Binding-site contacts:
Ligand atom C2 contacts residue GLY189 of chain 1.B at 4.4 Å.
Ligand atom C3 contacts residue SER145 of chain 1.B at 4.1 Å.
Ligand atom C7 contacts residue LEU209 of chain 1.B at 4.1 Å (hydrophobic).
Ligand atom C6 contacts residue LEU195 of chain 1.B at 3.9 Å (hydrophobic).
Ligand atom C4 contacts residue LEU195 of chain 1.B at 4.3 Å (hydrophobic).
Ligand atom C7 contacts residue VAL196 of chain 1.B at 4.4 Å (hydrophobic).
Ligand atom C4 contacts residue GLU155 of chain 1.B at 3.1 Å.
Ligand atom C7 contacts residue NDP1 of chain 1.E at 3.7 Å.
Ligand atom C1 contacts residue LEU212 of chain 1.B at 3.8 Å (hydrophobic).
Ligand atom C7 contacts residue VAL190 of chain 1.B at 3.5 Å (hydrophobic).
Ligand atom C3 contacts residue SER147 of chain 1.B at 4.2 Å.
Ligand atom C9 contacts residue THR199 of chain 1.B at 4.1 Å.
Ligand atom C1 contacts residue VAL190 of chain 1.B at 4.3 Å (hydrophobic).
Ligand atom C4 contacts residue TYR99 of chain 1.B at 4.2 Å (hydrophobic).
Ligand atom O3 contacts residue TYR158 of chain 1.B at 3.5 Å (h-bond).
Ligand atom C9 contacts residue TYR99 of chain 1.B at 3.5 Å (hydrophobic).
Ligand atom C2 contacts residue SER147 of chain 1.B at 4.2 Å.
Ligand atom O3 contacts residue NDP1 of chain 1.E at 3.3 Å.
Ligand atom C3 contacts residue NDP1 of chain 1.E at 3.9 Å.
Ligand atom C7 contacts residue LEU212 of chain 1.B at 4.4 Å (hydrophobic).
Ligand atom C3 contacts residue GLU155 of chain 1.B at 3.2 Å.
Ligand atom C6 contacts residue VAL196 of chain 1.B at 3.6 Å (hydrophobic).
Ligand atom C3 contacts residue TYR158 of chain 1.B at 4.3 Å (hydrophobic).
Ligand atom C4 contacts residue TYR158 of chain 1.B at 4.2 Å (hydrophobic).
Ligand atom N8 contacts residue GLU155 of chain 1.B at 2.7 Å (salt-bridge).
Ligand atom O3 contacts residue SER147 of chain 1.B at 3.7 Å.
Ligand atom C2 contacts residue LEU212 of chain 1.B at 4.2 Å (hydrophobic).
Ligand atom N8 contacts residue TYR99 of chain 1.B at 3.8 Å.
Ligand atom C5 contacts residue GLU155 of chain 1.B at 3.4 Å.
Ligand atom C2 contacts residue GLU155 of chain 1.B at 3.3 Å.
Ligand atom C5 contacts residue LEU195 of chain 1.B at 3.8 Å (hydrophobic).
Ligand atom C4 contacts residue NDP1 of chain 1.E at 4.2 Å.
Ligand atom C9 contacts residue GLU155 of chain 1.B at 3.6 Å.
Ligand atom C1 contacts residue GLU155 of chain 1.B at 3.6 Å.
Ligand atom C5 contacts residue TYR99 of chain 1.B at 3.5 Å (hydrophobic).
Ligand atom O3 contacts residue GLU155 of chain 1.B at 3.1 Å (salt-bridge).
Ligand atom C7 contacts residue GLY189 of chain 1.B at 4.0 Å.
Ligand atom O3 contacts residue SER145 of chain 1.B at 2.9 Å (h-bond).
Ligand atom C9 contacts residue LEU209 of chain 1.B at 3.7 Å (hydrophobic).
Ligand atom C6 contacts residue NDP1 of chain 1.E at 3.2 Å.

The protein below binds the small molecule below.
Small molecule (SMILES): CN1[C@@H]2CC[C@H]1CC(=O)C2

Sequence of chain 1.B:
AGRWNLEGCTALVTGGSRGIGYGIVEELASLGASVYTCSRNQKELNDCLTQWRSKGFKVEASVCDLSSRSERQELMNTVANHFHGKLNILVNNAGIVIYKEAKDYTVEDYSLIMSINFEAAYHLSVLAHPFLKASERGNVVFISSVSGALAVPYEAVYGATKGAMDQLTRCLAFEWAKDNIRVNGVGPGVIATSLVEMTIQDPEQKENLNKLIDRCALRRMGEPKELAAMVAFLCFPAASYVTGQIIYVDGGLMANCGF